Sequence of chain 1.A:
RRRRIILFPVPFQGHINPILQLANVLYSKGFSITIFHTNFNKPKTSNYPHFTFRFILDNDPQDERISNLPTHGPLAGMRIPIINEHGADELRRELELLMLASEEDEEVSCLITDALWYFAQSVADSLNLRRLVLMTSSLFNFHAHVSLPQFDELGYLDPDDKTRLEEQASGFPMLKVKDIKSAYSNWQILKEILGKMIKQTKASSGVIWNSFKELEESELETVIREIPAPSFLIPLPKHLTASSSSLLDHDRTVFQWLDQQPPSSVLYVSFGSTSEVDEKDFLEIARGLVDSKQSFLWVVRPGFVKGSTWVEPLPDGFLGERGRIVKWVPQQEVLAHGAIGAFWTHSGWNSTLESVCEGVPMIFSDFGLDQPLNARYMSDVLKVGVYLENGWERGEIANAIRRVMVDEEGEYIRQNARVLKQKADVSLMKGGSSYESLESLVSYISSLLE

A small-molecule ligand and the protein it binds are described below.
Small molecule (SMILES): C=C1C[C@@]23CC[C@H]4[C@@](C)(CCC[C@@]4(C)C(=O)O[C@@H]4O[C@H](CO)[C@@H](O)[C@H](O)[C@H]4O)[C@@H]2CC[C@]1(O[C@@H]1O[C@H](CO)[C@@H](O)[C@H](O)[C@H]1O)C3

Binding-site contacts:
Ligand atom O19 contacts residue ILE90 of chain 1.A at 3.8 Å.
Ligand atom C40 contacts residue TRP197 of chain 1.A at 3.7 Å (hydrophobic).
Ligand atom C33 contacts residue PRO84 of chain 1.A at 3.6 Å (hydrophobic).
Ligand atom C15 contacts residue PRO84 of chain 1.A at 4.2 Å (hydrophobic).
Ligand atom O31 contacts residue HIS25 of chain 1.A at 2.8 Å (h-bond).
Ligand atom O1 contacts residue PRO84 of chain 1.A at 3.2 Å (h-bond).
Ligand atom C45 contacts residue ILE199 of chain 1.A at 3.8 Å (hydrophobic).
Ligand atom C61 contacts residue PHE22 of chain 1.A at 3.8 Å (hydrophobic).
Ligand atom C31 contacts residue HIS25 of chain 1.A at 3.6 Å.
Ligand atom C21 contacts residue HIS25 of chain 1.A at 3.8 Å.
Ligand atom O51 contacts residue ILE90 of chain 1.A at 3.9 Å.
Ligand atom O41 contacts residue PHE22 of chain 1.A at 4.2 Å.
Ligand atom C17 contacts residue PRO91 of chain 1.A at 3.8 Å (hydrophobic).
Ligand atom O21 contacts residue LEU379 of chain 1.A at 4.0 Å.
Ligand atom O31 contacts residue GOL1 of chain 1.E at 2.7 Å (h-bond).
Ligand atom C46 contacts residue ILE90 of chain 1.A at 4.2 Å (hydrophobic).
Ligand atom C7 contacts residue MET88 of chain 1.A at 3.9 Å (hydrophobic).
Ligand atom C10 contacts residue GLY87 of chain 1.A at 4.3 Å.
Ligand atom C39 contacts residue LEU200 of chain 1.A at 3.7 Å (hydrophobic).
Ligand atom O61 contacts residue PHE22 of chain 1.A at 4.1 Å.
Ligand atom C7 contacts residue GLY87 of chain 1.A at 3.7 Å.
Ligand atom C31 contacts residue GOL1 of chain 1.E at 3.9 Å.
Ligand atom C40 contacts residue ILE199 of chain 1.A at 4.2 Å (hydrophobic).
Ligand atom C61 contacts residue GLY87 of chain 1.A at 4.3 Å.
Ligand atom O41 contacts residue THR284 of chain 1.A at 4.2 Å.
Ligand atom O41 contacts residue UDP1 of chain 1.B at 4.1 Å.
Ligand atom C19 contacts residue ILE203 of chain 1.A at 3.9 Å (hydrophobic).
Ligand atom O41 contacts residue GOL1 of chain 1.E at 4.2 Å.
Ligand atom O19 contacts residue LEU126 of chain 1.A at 4.3 Å.
Ligand atom C17 contacts residue ILE203 of chain 1.A at 3.8 Å (hydrophobic).
Ligand atom C19 contacts residue LEU126 of chain 1.A at 4.3 Å (hydrophobic).
Ligand atom C71 contacts residue HIS25 of chain 1.A at 3.9 Å.
Ligand atom C9 contacts residue GLY87 of chain 1.A at 4.2 Å.
Ligand atom C19 contacts residue ILE90 of chain 1.A at 3.4 Å (hydrophobic).
Ligand atom C12 contacts residue LEU200 of chain 1.A at 4.1 Å (hydrophobic).
Ligand atom C14 contacts residue LEU85 of chain 1.A at 4.1 Å (hydrophobic).
Ligand atom O61 contacts residue GLY87 of chain 1.A at 3.5 Å.
Ligand atom C17 contacts residue GLY87 of chain 1.A at 3.9 Å.
Ligand atom C16 contacts residue LEU379 of chain 1.A at 4.2 Å (hydrophobic).
Ligand atom C46 contacts residue ILE203 of chain 1.A at 4.2 Å (hydrophobic).